The protein below binds the small molecule below.
Small molecule (SMILES): CC(=O)N[C@@H]1[C@@H](O)[C@H](O)[C@@H](CO)O[C@H]1O

Binding-site contacts:
Ligand atom C4 contacts residue ASN45 of chain 1.A at 4.3 Å.
Ligand atom C1 contacts residue ASN45 of chain 1.A at 1.4 Å.
Ligand atom C5 contacts residue ASN45 of chain 1.A at 3.6 Å.
Ligand atom C7 contacts residue ASN45 of chain 1.A at 3.4 Å.
Ligand atom C3 contacts residue ASN45 of chain 1.A at 3.8 Å.
Ligand atom C8 contacts residue GLN262 of chain 1.A at 3.6 Å.
Ligand atom N2 contacts residue ASN45 of chain 1.A at 3.0 Å (h-bond).
Ligand atom C2 contacts residue ASN45 of chain 1.A at 2.5 Å.
Ligand atom O7 contacts residue ASN45 of chain 1.A at 3.5 Å (h-bond).
Ligand atom O5 contacts residue ASN45 of chain 1.A at 2.4 Å (h-bond).

Sequence of chain 1.A:
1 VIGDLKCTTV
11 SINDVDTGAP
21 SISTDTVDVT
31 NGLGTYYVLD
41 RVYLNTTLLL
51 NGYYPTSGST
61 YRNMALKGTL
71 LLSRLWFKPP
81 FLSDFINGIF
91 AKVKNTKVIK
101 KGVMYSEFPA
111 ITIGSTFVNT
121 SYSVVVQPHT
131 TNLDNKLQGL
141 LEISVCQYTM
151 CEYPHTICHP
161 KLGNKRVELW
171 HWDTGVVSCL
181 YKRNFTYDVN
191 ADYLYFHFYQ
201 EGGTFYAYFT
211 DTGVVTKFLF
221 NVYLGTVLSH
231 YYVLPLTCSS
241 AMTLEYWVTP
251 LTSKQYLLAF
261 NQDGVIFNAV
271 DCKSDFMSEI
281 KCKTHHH